Binding-site contacts:
Ligand atom C9 contacts residue ASN273 of chain 1.A at 3.4 Å.
Ligand atom C11 contacts residue ASN271 of chain 1.A at 3.6 Å.
Ligand atom O4' contacts residue SER663 of chain 1.A at 3.7 Å.
Ligand atom O5' contacts residue LEU125 of chain 1.A at 3.8 Å.
Ligand atom C6' contacts residue ASN473 of chain 1.A at 3.4 Å.
Ligand atom C2' contacts residue HIS366 of chain 1.A at 3.7 Å.
Ligand atom O4' contacts residue GLY664 of chain 1.A at 2.9 Å (h-bond).
Ligand atom C5' contacts residue LEU125 of chain 1.A at 3.8 Å (hydrophobic).
Ligand atom C11 contacts residue HIS330 of chain 1.A at 3.8 Å.
Ligand atom C13 contacts residue ASN271 of chain 1.A at 3.5 Å.
Ligand atom C4 contacts residue ASN273 of chain 1.A at 3.5 Å.
Ligand atom O3' contacts residue GLY664 of chain 1.A at 3.1 Å (h-bond).
Ligand atom C6 contacts residue HIS366 of chain 1.A at 3.7 Å.
Ligand atom C3' contacts residue GLY664 of chain 1.A at 3.8 Å.
Ligand atom O6' contacts residue ASN473 of chain 1.A at 2.8 Å (h-bond).
Ligand atom O6' contacts residue HIS366 of chain 1.A at 2.7 Å (h-bond).
Ligand atom O3' contacts residue ALA662 of chain 1.A at 3.3 Å (h-bond).
Ligand atom C10 contacts residue ASN273 of chain 1.A at 3.8 Å.
Ligand atom O3 contacts residue LEU125 of chain 1.A at 3.2 Å (h-bond).
Ligand atom C4' contacts residue GLY664 of chain 1.A at 3.8 Å.
Ligand atom N1 contacts residue HIS366 of chain 1.A at 3.8 Å.
Ligand atom O3' contacts residue GLU661 of chain 1.A at 2.8 Å (salt-bridge).
Ligand atom C6' contacts residue GLY124 of chain 1.A at 3.8 Å.
Ligand atom C8 contacts residue ASN273 of chain 1.A at 3.5 Å.
Ligand atom O5' contacts residue HIS366 of chain 1.A at 3.7 Å.
Ligand atom O2' contacts residue TYR562 of chain 1.A at 3.0 Å (h-bond).
Ligand atom O2' contacts residue GLU661 of chain 1.A at 3.0 Å (salt-bridge).
Ligand atom O4' contacts residue ASN473 of chain 1.A at 3.5 Å (h-bond).
Ligand atom C6' contacts residue HIS366 of chain 1.A at 3.5 Å.
Ligand atom C2' contacts residue GLU661 of chain 1.A at 3.8 Å.
Ligand atom C6 contacts residue ASP328 of chain 1.A at 3.2 Å.
Ligand atom C10 contacts residue ASN271 of chain 1.A at 3.8 Å.
Ligand atom C3' contacts residue GLU661 of chain 1.A at 3.4 Å.
Ligand atom C11 contacts residue ASP272 of chain 1.A at 3.8 Å.
Ligand atom C5' contacts residue GLY124 of chain 1.A at 3.8 Å.
Ligand atom O3' contacts residue SER663 of chain 1.A at 3.0 Å (h-bond).
Ligand atom C13 contacts residue PHE274 of chain 1.A at 3.8 Å (hydrophobic).
Ligand atom C6 contacts residue LEU125 of chain 1.A at 3.4 Å (hydrophobic).
Ligand atom C14 contacts residue ALA372 of chain 1.A at 3.8 Å (hydrophobic).
Ligand atom C12 contacts residue HIS330 of chain 1.A at 3.6 Å.

Sequence of chain 1.A:
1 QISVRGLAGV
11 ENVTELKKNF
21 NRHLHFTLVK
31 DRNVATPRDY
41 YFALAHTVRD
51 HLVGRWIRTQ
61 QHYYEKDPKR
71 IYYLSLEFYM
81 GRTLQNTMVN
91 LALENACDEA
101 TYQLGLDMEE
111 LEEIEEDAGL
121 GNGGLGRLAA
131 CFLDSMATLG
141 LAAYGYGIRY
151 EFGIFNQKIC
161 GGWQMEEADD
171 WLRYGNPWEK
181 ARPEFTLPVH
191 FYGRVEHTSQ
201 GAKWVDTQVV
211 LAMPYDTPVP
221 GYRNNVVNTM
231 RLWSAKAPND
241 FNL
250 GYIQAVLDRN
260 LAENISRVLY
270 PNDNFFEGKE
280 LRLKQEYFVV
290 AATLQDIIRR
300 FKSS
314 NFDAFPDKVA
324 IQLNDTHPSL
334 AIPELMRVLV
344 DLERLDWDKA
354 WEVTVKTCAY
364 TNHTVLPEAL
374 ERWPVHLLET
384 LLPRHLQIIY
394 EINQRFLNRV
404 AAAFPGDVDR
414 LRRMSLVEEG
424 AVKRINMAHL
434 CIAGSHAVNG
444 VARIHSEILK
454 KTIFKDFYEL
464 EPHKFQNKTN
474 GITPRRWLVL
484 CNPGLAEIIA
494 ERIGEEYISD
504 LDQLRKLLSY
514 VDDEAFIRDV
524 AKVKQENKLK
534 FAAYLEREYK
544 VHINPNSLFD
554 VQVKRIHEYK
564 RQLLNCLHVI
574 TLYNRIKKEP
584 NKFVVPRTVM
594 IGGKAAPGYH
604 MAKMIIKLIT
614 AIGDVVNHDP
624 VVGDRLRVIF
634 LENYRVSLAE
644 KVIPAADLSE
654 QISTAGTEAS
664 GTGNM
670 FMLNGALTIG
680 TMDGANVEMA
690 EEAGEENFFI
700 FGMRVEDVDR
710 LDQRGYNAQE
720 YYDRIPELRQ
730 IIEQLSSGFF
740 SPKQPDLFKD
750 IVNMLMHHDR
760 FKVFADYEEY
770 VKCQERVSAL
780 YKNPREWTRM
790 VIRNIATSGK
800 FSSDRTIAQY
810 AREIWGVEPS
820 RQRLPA

A small-molecule ligand and the protein it binds are described below.
Small molecule (SMILES): CCc1ccc([C@H](C)CC(=O)N[C@@H]2O[C@H](CO)[C@@H](O)[C@H](O)[C@H]2O)cc1